Sequence of chain 1.CA:
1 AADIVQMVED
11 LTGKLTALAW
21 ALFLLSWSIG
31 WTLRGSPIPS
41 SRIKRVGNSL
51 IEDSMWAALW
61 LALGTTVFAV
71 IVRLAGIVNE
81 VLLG

Sequence of chain 1.BA:
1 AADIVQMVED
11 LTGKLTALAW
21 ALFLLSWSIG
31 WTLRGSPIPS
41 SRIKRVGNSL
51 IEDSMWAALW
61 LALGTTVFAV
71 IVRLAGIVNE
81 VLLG

This small molecule binds to this protein.
Small molecule (SMILES): CC(C)CCC[C@@H](C)CCC[C@H](C)CCC[C@H](C)CCC[C@@H](C)CO[C@@H](COCC[C@H](C)CCC[C@@H](C)CCC[C@@H](C)CCC[C@@H](C)CCCC(C)C)COP(=O)(O)O

Sequence of chain 1.W:
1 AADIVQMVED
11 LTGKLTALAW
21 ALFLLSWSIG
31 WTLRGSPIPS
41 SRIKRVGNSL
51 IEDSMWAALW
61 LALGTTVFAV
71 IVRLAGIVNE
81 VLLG

Sequence of chain 1.X:
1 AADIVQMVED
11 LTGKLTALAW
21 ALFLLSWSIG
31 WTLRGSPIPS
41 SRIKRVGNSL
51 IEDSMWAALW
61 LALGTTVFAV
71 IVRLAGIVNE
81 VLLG

Binding-site contacts:
Ligand atom C46 contacts residue VAL70 of chain 1.CA at 4.1 Å (hydrophobic).
Ligand atom C52 contacts residue MET55 of chain 1.X at 3.6 Å (hydrophobic).
Ligand atom C51 contacts residue LEU59 of chain 1.X at 3.7 Å (hydrophobic).
Ligand atom C54 contacts residue MET55 of chain 1.X at 3.8 Å (hydrophobic).
Ligand atom C55 contacts residue ILE43 of chain 1.W at 4.1 Å (hydrophobic).
Ligand atom C32 contacts residue PRO39 of chain 1.W at 4.1 Å (hydrophobic).
Ligand atom C49 contacts residue ILE71 of chain 1.CA at 3.8 Å (hydrophobic).
Ligand atom C55 contacts residue TRP56 of chain 1.X at 2.7 Å (hydrophobic).
Ligand atom C24 contacts residue LEU63 of chain 1.CA at 4.1 Å (hydrophobic).
Ligand atom O58 contacts residue SER41 of chain 1.W at 4.1 Å.
Ligand atom C16 contacts residue LEU33 of chain 1.BA at 3.6 Å (hydrophobic).
Ligand atom C11 contacts residue VAL46 of chain 1.BA at 3.8 Å (hydrophobic).
Ligand atom C38 contacts residue TRP60 of chain 1.CA at 4.1 Å (hydrophobic).
Ligand atom C32 contacts residue PRO37 of chain 1.W at 3.6 Å (hydrophobic).
Ligand atom C56 contacts residue GLU52 of chain 1.X at 3.8 Å.
Ligand atom C56 contacts residue TRP56 of chain 1.X at 3.1 Å (hydrophobic).
Ligand atom C14 contacts residue ILE43 of chain 1.BA at 3.9 Å (hydrophobic).
Ligand atom C39 contacts residue TRP27 of chain 1.X at 4.2 Å (hydrophobic).
Ligand atom C41 contacts residue TRP60 of chain 1.CA at 1.5 Å (hydrophobic).
Ligand atom C40 contacts residue TRP60 of chain 1.CA at 2.8 Å (hydrophobic).
Ligand atom C11 contacts residue TRP56 of chain 1.CA at 4.2 Å (hydrophobic).
Ligand atom O59 contacts residue GLU52 of chain 1.X at 3.8 Å.
Ligand atom C48 contacts residue LEU74 of chain 1.CA at 3.6 Å (hydrophobic).
Ligand atom C57 contacts residue ILE43 of chain 1.W at 3.7 Å (hydrophobic).
Ligand atom C09 contacts residue PRO39 of chain 1.W at 4.1 Å (hydrophobic).
Ligand atom C57 contacts residue TRP56 of chain 1.X at 1.4 Å (hydrophobic).
Ligand atom C46 contacts residue VAL67 of chain 1.CA at 4.1 Å (hydrophobic).
Ligand atom C56 contacts residue ARG42 of chain 1.W at 3.4 Å.
Ligand atom C24 contacts residue TRP60 of chain 1.CA at 4.0 Å (hydrophobic).
Ligand atom C12 contacts residue TRP60 of chain 1.CA at 3.8 Å (hydrophobic).
Ligand atom C53 contacts residue TRP56 of chain 1.X at 4.0 Å (hydrophobic).
Ligand atom C08 contacts residue TRP56 of chain 1.CA at 4.1 Å (hydrophobic).
Ligand atom C39 contacts residue MET55 of chain 1.X at 4.0 Å (hydrophobic).
Ligand atom C54 contacts residue TRP56 of chain 1.X at 3.5 Å (hydrophobic).
Ligand atom C20 contacts residue LEU63 of chain 1.CA at 4.1 Å (hydrophobic).
Ligand atom C36 contacts residue ILE51 of chain 1.X at 3.7 Å (hydrophobic).
Ligand atom C39 contacts residue TRP60 of chain 1.CA at 3.9 Å (hydrophobic).
Ligand atom C14 contacts residue TRP56 of chain 1.CA at 3.6 Å (hydrophobic).
Ligand atom C26 contacts residue VAL67 of chain 1.CA at 4.2 Å (hydrophobic).
Ligand atom C42 contacts residue TRP60 of chain 1.CA at 3.7 Å (hydrophobic).